A small-molecule ligand and the protein it binds are described below.
Small molecule (SMILES): CC(C)(CO[P](=O)(O)O[P](=O)(O)OC[C@H]1O[C@@H](n2cnc3c(N)ncnc32)[C@H](O)[C@@H]1OP(=O)(O)O)[C@@H](O)C(=O)NCCC(=O)NCCNC(=O)Cc1cc(O)cc(O)c1

Sequence of chain 1.I:
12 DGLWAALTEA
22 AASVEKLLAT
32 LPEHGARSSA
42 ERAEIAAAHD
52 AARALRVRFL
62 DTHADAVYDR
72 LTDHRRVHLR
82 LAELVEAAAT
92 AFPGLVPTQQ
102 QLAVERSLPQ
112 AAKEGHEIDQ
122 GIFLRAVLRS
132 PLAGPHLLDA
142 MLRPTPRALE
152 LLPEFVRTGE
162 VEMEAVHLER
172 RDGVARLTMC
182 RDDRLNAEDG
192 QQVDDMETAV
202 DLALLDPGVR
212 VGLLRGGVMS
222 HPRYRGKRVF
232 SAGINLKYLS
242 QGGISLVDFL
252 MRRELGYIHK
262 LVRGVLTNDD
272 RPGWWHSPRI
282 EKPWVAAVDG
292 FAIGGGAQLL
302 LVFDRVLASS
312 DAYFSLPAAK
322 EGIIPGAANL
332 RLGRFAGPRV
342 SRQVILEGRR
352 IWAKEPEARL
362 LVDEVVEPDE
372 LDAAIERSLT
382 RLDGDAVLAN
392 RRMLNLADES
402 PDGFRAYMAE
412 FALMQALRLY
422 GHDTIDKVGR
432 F

Binding-site contacts:
Ligand atom C2A contacts residue LEU237 of chain 1.I at 3.5 Å (hydrophobic).
Ligand atom C5' contacts residue HIS222 of chain 1.I at 3.3 Å.
Ligand atom CAI contacts residue ARG254 of chain 1.I at 3.3 Å.
Ligand atom N1A contacts residue ILE235 of chain 1.I at 3.0 Å (h-bond).
Ligand atom OAL contacts residue ARG254 of chain 1.I at 2.9 Å.
Ligand atom N6A contacts residue ALA233 of chain 1.I at 2.8 Å (h-bond).
Ligand atom OAK contacts residue ILE325 of chain 1.I at 3.5 Å (h-bond).
Ligand atom N7A contacts residue ALA233 of chain 1.I at 3.4 Å.
Ligand atom CAB contacts residue ILE235 of chain 1.I at 3.5 Å (hydrophobic).
Ligand atom C2A contacts residue ASN236 of chain 1.I at 3.2 Å.
Ligand atom O9A contacts residue HIS222 of chain 1.I at 2.4 Å (h-bond).
Ligand atom OAL contacts residue GLU189 of chain 1.I at 2.6 Å (salt-bridge).
Ligand atom O2' contacts residue LYS238 of chain 1.I at 3.0 Å (salt-bridge).
Ligand atom CAE contacts residue ILE235 of chain 1.I at 3.5 Å (hydrophobic).
Ligand atom N6A contacts residue ILE235 of chain 1.I at 2.8 Å (h-bond).
Ligand atom N1A contacts residue LEU237 of chain 1.I at 2.9 Å (h-bond).
Ligand atom N8P contacts residue PHE432 of chain 1.I at 3.4 Å.
Ligand atom O2A contacts residue ARG224 of chain 1.I at 3.2 Å (salt-bridge).
Ligand atom OAD contacts residue GLY234 of chain 1.I at 3.4 Å.
Ligand atom N4P contacts residue ALA233 of chain 1.I at 3.2 Å (h-bond).
Ligand atom OAK contacts residue GLN416 of chain 1.I at 3.3 Å (h-bond).
Ligand atom C4A contacts residue PHE432 of chain 1.I at 3.6 Å (hydrophobic).
Ligand atom OAK contacts residue GLY327 of chain 1.I at 3.1 Å (h-bond).
Ligand atom C13 contacts residue ILE294 of chain 1.I at 3.5 Å (hydrophobic).
Ligand atom CAE contacts residue GLU189 of chain 1.I at 3.4 Å.
Ligand atom OAL contacts residue PHE250 of chain 1.I at 3.3 Å.
Ligand atom O4A contacts residue ARG224 of chain 1.I at 3.2 Å (salt-bridge).
Ligand atom C9P contacts residue PHE432 of chain 1.I at 3.5 Å (hydrophobic).
Ligand atom O7A contacts residue LYS238 of chain 1.I at 3.2 Å (salt-bridge).
Ligand atom OAD contacts residue GLY296 of chain 1.I at 2.7 Å (h-bond).
Ligand atom O4A contacts residue LYS228 of chain 1.F at 2.7 Å (salt-bridge).
Ligand atom OAD contacts residue ILE235 of chain 1.I at 3.1 Å (h-bond).
Ligand atom N1A contacts residue ASN236 of chain 1.I at 3.1 Å.
Ligand atom O5P contacts residue PRO318 of chain 1.I at 3.4 Å.
Ligand atom C6A contacts residue ILE235 of chain 1.I at 3.3 Å (hydrophobic).
Ligand atom OAD contacts residue GLY295 of chain 1.I at 3.1 Å.
Ligand atom CAC contacts residue ALA319 of chain 1.I at 3.4 Å (hydrophobic).
Ligand atom CAJ contacts residue GLU189 of chain 1.I at 3.5 Å.
Ligand atom C7P contacts residue PHE432 of chain 1.I at 3.4 Å (hydrophobic).
Ligand atom O5A contacts residue TYR225 of chain 1.I at 2.8 Å (h-bond).

Sequence of chain 1.F:
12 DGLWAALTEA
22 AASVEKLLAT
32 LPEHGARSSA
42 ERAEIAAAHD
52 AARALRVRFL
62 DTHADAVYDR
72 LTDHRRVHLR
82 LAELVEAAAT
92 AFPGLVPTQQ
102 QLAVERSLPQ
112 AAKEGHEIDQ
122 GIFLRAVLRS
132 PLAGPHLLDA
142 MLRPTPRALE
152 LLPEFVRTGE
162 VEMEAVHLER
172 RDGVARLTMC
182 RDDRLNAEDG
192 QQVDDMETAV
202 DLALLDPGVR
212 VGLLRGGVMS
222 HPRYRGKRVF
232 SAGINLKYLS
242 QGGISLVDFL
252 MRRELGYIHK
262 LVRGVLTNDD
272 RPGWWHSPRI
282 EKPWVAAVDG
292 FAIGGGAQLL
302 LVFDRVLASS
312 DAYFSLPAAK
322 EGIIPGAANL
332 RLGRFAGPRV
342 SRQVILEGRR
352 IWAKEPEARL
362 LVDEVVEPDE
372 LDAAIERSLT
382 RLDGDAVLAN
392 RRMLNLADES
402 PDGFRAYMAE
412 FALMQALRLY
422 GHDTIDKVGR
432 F